Binding-site contacts:
Ligand atom C8 contacts residue ASN134 of chain 1.V at 4.2 Å.
Ligand atom C7 contacts residue PHE133 of chain 1.V at 4.0 Å (hydrophobic).
Ligand atom C5 contacts residue ASN134 of chain 1.V at 3.6 Å.
Ligand atom C8 contacts residue PHE133 of chain 1.V at 3.6 Å (hydrophobic).
Ligand atom C3 contacts residue ASN134 of chain 1.V at 3.7 Å.
Ligand atom C7 contacts residue ASN134 of chain 1.V at 3.1 Å.
Ligand atom C2 contacts residue ASN134 of chain 1.V at 2.4 Å.
Ligand atom C1 contacts residue ASN134 of chain 1.V at 1.4 Å.
Ligand atom O5 contacts residue ASN134 of chain 1.V at 2.4 Å (h-bond).
Ligand atom O7 contacts residue ASN134 of chain 1.V at 3.0 Å (h-bond).
Ligand atom O7 contacts residue PHE133 of chain 1.V at 3.6 Å.
Ligand atom N2 contacts residue ASN134 of chain 1.V at 2.8 Å (h-bond).
Ligand atom C4 contacts residue ASN134 of chain 1.V at 4.2 Å.

This small molecule binds to this protein.
Small molecule (SMILES): CC(=O)N[C@@H]1[C@@H](O)[C@H](O)[C@@H](CO)O[C@H]1O

Sequence of chain 1.V:
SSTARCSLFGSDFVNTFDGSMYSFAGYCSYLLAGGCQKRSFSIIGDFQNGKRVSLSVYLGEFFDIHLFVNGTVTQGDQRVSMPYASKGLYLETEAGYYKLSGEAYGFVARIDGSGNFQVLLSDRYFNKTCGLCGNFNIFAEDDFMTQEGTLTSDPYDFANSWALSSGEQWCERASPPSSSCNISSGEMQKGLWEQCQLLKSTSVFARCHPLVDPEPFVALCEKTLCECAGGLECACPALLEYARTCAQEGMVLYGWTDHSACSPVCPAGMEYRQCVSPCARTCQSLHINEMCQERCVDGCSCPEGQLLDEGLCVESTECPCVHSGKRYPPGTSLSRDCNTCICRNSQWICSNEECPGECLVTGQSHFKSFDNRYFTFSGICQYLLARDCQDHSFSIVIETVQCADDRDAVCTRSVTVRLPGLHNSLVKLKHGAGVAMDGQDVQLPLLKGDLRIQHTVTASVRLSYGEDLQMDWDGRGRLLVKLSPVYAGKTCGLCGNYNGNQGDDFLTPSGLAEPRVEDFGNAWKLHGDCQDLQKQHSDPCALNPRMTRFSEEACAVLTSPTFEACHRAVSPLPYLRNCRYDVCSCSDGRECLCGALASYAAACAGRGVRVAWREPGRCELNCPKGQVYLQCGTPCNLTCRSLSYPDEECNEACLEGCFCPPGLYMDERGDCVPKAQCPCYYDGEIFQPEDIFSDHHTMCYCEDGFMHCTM